Binding-site contacts:
Ligand atom C5 contacts residue ASN340 of chain 1.C at 3.7 Å.
Ligand atom C7 contacts residue ASN340 of chain 1.C at 3.5 Å.
Ligand atom C7 contacts residue LEU368 of chain 1.C at 4.2 Å (hydrophobic).
Ligand atom C1 contacts residue ASP336 of chain 1.C at 3.8 Å.
Ligand atom C7 contacts residue VAL364 of chain 1.C at 3.9 Å (hydrophobic).
Ligand atom C7 contacts residue ASP336 of chain 1.C at 3.9 Å.
Ligand atom O5 contacts residue ASN340 of chain 1.C at 2.4 Å (h-bond).
Ligand atom C3 contacts residue LEU368 of chain 1.C at 3.7 Å (hydrophobic).
Ligand atom C8 contacts residue VAL364 of chain 1.C at 3.7 Å (hydrophobic).
Ligand atom O7 contacts residue VAL364 of chain 1.C at 3.8 Å.
Ligand atom C2 contacts residue ASP336 of chain 1.C at 4.0 Å.
Ligand atom C2 contacts residue ASN340 of chain 1.C at 2.5 Å.
Ligand atom C3 contacts residue ASN340 of chain 1.C at 3.8 Å.
Ligand atom C2 contacts residue LEU368 of chain 1.C at 4.0 Å (hydrophobic).
Ligand atom C7 contacts residue ASN367 of chain 1.C at 4.3 Å.
Ligand atom C6 contacts residue ASN367 of chain 1.C at 3.3 Å.
Ligand atom O7 contacts residue ASN367 of chain 1.C at 3.2 Å (h-bond).
Ligand atom C1 contacts residue ASN340 of chain 1.C at 1.4 Å.
Ligand atom N2 contacts residue LEU368 of chain 1.C at 3.3 Å.
Ligand atom C8 contacts residue ASP336 of chain 1.C at 3.3 Å.
Ligand atom O3 contacts residue LEU368 of chain 1.C at 4.1 Å.
Ligand atom C5 contacts residue ASN367 of chain 1.C at 4.1 Å.
Ligand atom N2 contacts residue ASP336 of chain 1.C at 4.2 Å.
Ligand atom O7 contacts residue PHE339 of chain 1.C at 3.9 Å.
Ligand atom N2 contacts residue ASN340 of chain 1.C at 2.9 Å (h-bond).
Ligand atom O3 contacts residue ASN367 of chain 1.C at 3.8 Å.
Ligand atom O7 contacts residue ASN340 of chain 1.C at 4.4 Å.
Ligand atom C2 contacts residue ASN367 of chain 1.C at 4.3 Å.
Ligand atom C4 contacts residue ASN367 of chain 1.C at 3.8 Å.
Ligand atom O7 contacts residue LEU368 of chain 1.C at 4.3 Å.
Ligand atom O4 contacts residue ASN367 of chain 1.C at 4.0 Å.
Ligand atom O6 contacts residue ASN367 of chain 1.C at 4.1 Å.
Ligand atom O5 contacts residue ASP336 of chain 1.C at 4.3 Å.
Ligand atom C1 contacts residue LEU368 of chain 1.C at 4.4 Å (hydrophobic).
Ligand atom C8 contacts residue ASN340 of chain 1.C at 3.8 Å.
Ligand atom C4 contacts residue ASN340 of chain 1.C at 4.3 Å.

Sequence of chain 1.C:
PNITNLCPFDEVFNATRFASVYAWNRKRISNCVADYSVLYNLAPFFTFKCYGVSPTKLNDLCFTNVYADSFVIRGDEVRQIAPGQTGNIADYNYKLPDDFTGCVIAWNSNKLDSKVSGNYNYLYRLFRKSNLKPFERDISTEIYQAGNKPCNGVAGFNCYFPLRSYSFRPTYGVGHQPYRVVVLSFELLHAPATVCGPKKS

The small molecule below binds the protein below.
Small molecule (SMILES): CC(=O)N[C@H]1[C@H](O[C@H]2[C@H](O)[C@@H](NC(C)=O)CO[C@@H]2CO)O[C@H](CO)[C@@H](O[C@@H]2O[C@H](CO)[C@@H](O)[C@H](O)[C@@H]2O)[C@@H]1O